Sequence of chain 1.D:
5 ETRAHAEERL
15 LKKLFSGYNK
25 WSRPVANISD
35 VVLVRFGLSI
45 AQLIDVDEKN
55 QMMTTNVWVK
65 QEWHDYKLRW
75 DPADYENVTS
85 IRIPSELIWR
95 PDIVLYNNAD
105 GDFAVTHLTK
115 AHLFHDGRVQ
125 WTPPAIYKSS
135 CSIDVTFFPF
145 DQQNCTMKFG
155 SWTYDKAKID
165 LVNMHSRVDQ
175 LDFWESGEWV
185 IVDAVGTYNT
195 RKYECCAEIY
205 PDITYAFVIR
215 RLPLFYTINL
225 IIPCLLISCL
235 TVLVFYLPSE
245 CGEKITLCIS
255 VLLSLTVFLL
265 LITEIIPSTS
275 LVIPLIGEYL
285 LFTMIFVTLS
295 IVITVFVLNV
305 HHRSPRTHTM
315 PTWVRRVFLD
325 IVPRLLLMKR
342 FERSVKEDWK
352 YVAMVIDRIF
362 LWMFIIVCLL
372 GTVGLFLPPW

Sequence of chain 1.E:
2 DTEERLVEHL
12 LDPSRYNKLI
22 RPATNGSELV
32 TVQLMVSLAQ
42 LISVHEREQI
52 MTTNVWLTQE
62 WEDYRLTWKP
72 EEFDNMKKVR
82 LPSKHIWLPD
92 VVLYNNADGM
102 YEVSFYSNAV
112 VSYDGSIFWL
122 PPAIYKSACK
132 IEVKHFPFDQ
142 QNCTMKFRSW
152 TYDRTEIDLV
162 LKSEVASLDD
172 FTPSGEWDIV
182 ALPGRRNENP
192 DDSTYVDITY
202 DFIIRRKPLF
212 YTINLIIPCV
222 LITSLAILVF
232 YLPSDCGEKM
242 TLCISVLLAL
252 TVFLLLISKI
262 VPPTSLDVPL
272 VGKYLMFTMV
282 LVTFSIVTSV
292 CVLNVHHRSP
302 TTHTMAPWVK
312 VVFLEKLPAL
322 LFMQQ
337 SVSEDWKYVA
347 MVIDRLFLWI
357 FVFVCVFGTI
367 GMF

A protein and the small-molecule ligand that binds it are described below.
Small molecule (SMILES): CN1CCC[C@H]1c1cccnc1

Binding-site contacts:
Ligand atom C4 contacts residue TYR204 of chain 1.D at 4.0 Å (hydrophobic).
Ligand atom C3 contacts residue CYS200 of chain 1.D at 3.3 Å (hydrophobic).
Ligand atom C9 contacts residue TYR100 of chain 1.D at 3.6 Å (hydrophobic).
Ligand atom C9 contacts residue TYR197 of chain 1.D at 3.8 Å (hydrophobic).
Ligand atom C8 contacts residue TRP57 of chain 1.E at 3.9 Å (hydrophobic).
Ligand atom C2 contacts residue LEU121 of chain 1.E at 4.2 Å (hydrophobic).
Ligand atom C3 contacts residue LEU121 of chain 1.E at 4.3 Å (hydrophobic).
Ligand atom C4 contacts residue PHE119 of chain 1.E at 4.3 Å (hydrophobic).
Ligand atom C7 contacts residue LEU121 of chain 1.E at 3.7 Å (hydrophobic).
Ligand atom C2 contacts residue TYR204 of chain 1.D at 4.3 Å (hydrophobic).
Ligand atom N1 contacts residue TRP156 of chain 1.D at 3.4 Å (h-bond).
Ligand atom N2 contacts residue TYR204 of chain 1.D at 4.0 Å.
Ligand atom C10 contacts residue TRP156 of chain 1.D at 3.8 Å (hydrophobic).
Ligand atom C2 contacts residue CYS199 of chain 1.D at 4.0 Å (hydrophobic).
Ligand atom C10 contacts residue TYR197 of chain 1.D at 4.2 Å (hydrophobic).
Ligand atom C4 contacts residue CYS200 of chain 1.D at 3.7 Å (hydrophobic).
Ligand atom C8 contacts residue TRP156 of chain 1.D at 4.2 Å (hydrophobic).
Ligand atom C3 contacts residue TYR204 of chain 1.D at 3.6 Å (hydrophobic).
Ligand atom C6 contacts residue TRP156 of chain 1.D at 4.2 Å (hydrophobic).
Ligand atom C1 contacts residue LEU121 of chain 1.E at 4.2 Å (hydrophobic).
Ligand atom C8 contacts residue TYR197 of chain 1.D at 3.7 Å (hydrophobic).
Ligand atom C6 contacts residue CYS199 of chain 1.D at 3.8 Å (hydrophobic).
Ligand atom C2 contacts residue TRP156 of chain 1.D at 3.7 Å (hydrophobic).
Ligand atom C1 contacts residue TRP156 of chain 1.D at 3.0 Å (hydrophobic).
Ligand atom C10 contacts residue TYR204 of chain 1.D at 2.7 Å (hydrophobic).
Ligand atom N2 contacts residue TRP156 of chain 1.D at 3.4 Å (h-bond).
Ligand atom C4 contacts residue CYS199 of chain 1.D at 4.2 Å (hydrophobic).
Ligand atom C3 contacts residue CYS199 of chain 1.D at 3.3 Å (hydrophobic).
Ligand atom N1 contacts residue THR157 of chain 1.D at 3.9 Å.
Ligand atom C2 contacts residue CYS200 of chain 1.D at 4.5 Å (hydrophobic).
Ligand atom N1 contacts residue LEU121 of chain 1.E at 4.4 Å.
Ligand atom C5 contacts residue VAL111 of chain 1.E at 4.2 Å (hydrophobic).
Ligand atom C7 contacts residue TRP156 of chain 1.D at 4.2 Å (hydrophobic).
Ligand atom C5 contacts residue TRP156 of chain 1.D at 4.2 Å (hydrophobic).